Sequence of chain 1.B:
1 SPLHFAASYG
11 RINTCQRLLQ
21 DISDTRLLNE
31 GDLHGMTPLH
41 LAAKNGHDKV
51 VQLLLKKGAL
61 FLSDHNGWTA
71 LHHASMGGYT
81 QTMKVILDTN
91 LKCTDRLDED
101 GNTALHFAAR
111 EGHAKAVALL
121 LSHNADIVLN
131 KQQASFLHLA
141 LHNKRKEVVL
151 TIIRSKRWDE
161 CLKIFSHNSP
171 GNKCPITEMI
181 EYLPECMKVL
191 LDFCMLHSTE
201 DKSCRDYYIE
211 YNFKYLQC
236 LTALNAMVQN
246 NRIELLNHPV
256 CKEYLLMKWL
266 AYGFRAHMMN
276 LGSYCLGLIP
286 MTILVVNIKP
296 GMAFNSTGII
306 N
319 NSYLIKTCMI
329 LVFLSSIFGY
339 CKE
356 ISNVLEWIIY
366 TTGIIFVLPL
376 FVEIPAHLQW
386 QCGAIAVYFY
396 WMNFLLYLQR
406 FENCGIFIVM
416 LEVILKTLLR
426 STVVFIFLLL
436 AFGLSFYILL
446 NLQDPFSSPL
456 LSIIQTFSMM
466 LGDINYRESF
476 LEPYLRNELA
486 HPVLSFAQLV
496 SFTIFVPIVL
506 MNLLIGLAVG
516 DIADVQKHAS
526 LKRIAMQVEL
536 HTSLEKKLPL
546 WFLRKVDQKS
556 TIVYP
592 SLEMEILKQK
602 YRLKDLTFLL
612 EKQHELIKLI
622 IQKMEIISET

Binding-site contacts:
Ligand atom C1 contacts residue MET397 of chain 1.A at 3.6 Å (hydrophobic).
Ligand atom C20 contacts residue TYR393 of chain 1.A at 3.6 Å (hydrophobic).
Ligand atom C10 contacts residue PHE394 of chain 1.A at 3.9 Å (hydrophobic).
Ligand atom F24 contacts residue GLN493 of chain 1.B at 3.7 Å.
Ligand atom C3 contacts residue LEU360 of chain 1.A at 3.9 Å (hydrophobic).
Ligand atom C21 contacts residue GLN493 of chain 1.B at 3.6 Å.
Ligand atom BR25 contacts residue SER440 of chain 1.B at 3.6 Å.
Ligand atom O27 contacts residue ILE356 of chain 1.A at 3.5 Å.
Ligand atom BR25 contacts residue GLN493 of chain 1.B at 3.4 Å.
Ligand atom N15 contacts residue PHE394 of chain 1.A at 3.8 Å.
Ligand atom C1 contacts residue LEU401 of chain 1.A at 3.7 Å (hydrophobic).
Ligand atom N16 contacts residue PHE394 of chain 1.A at 3.5 Å.
Ligand atom C22 contacts residue GLN493 of chain 1.B at 3.6 Å.
Ligand atom C18 contacts residue GLN493 of chain 1.B at 3.8 Å.
Ligand atom C23 contacts residue GLN493 of chain 1.B at 3.7 Å.
Ligand atom O11 contacts residue PHE500 of chain 1.B at 3.2 Å.
Ligand atom C12 contacts residue PHE394 of chain 1.A at 3.8 Å (hydrophobic).
Ligand atom C28 contacts residue ILE356 of chain 1.A at 4.0 Å (hydrophobic).
Ligand atom N14 contacts residue SER496 of chain 1.B at 3.9 Å.
Ligand atom C5 contacts residue LEU420 of chain 1.A at 3.6 Å (hydrophobic).
Ligand atom C13 contacts residue SER496 of chain 1.B at 3.8 Å.
Ligand atom C22 contacts residue LEU489 of chain 1.B at 3.7 Å (hydrophobic).
Ligand atom C19 contacts residue GLN493 of chain 1.B at 3.9 Å.
Ligand atom C8 contacts residue LEU360 of chain 1.A at 3.8 Å (hydrophobic).
Ligand atom C7 contacts residue PHE500 of chain 1.B at 3.9 Å (hydrophobic).
Ligand atom O2 contacts residue LEU360 of chain 1.A at 3.8 Å.
Ligand atom O11 contacts residue TYR393 of chain 1.A at 3.3 Å (h-bond).
Ligand atom N26 contacts residue SER496 of chain 1.B at 3.2 Å (h-bond).
Ligand atom C20 contacts residue GLN493 of chain 1.B at 3.8 Å.
Ligand atom C19 contacts residue TYR393 of chain 1.A at 3.9 Å (hydrophobic).
Ligand atom N26 contacts residue TYR393 of chain 1.A at 3.4 Å (h-bond).
Ligand atom C17 contacts residue SER496 of chain 1.B at 3.4 Å.
Ligand atom C19 contacts residue PHE394 of chain 1.A at 3.8 Å (hydrophobic).
Ligand atom N9 contacts residue PHE394 of chain 1.A at 3.8 Å.
Ligand atom BR25 contacts residue ALA389 of chain 1.A at 3.6 Å.
Ligand atom C6 contacts residue ILE356 of chain 1.A at 3.8 Å (hydrophobic).
Ligand atom N26 contacts residue GLN493 of chain 1.B at 3.8 Å.
Ligand atom F24 contacts residue ALA492 of chain 1.B at 3.0 Å.
Ligand atom C6 contacts residue PHE500 of chain 1.B at 3.8 Å (hydrophobic).
Ligand atom O2 contacts residue MET397 of chain 1.A at 3.5 Å.

This protein binds this small molecule.
Small molecule (SMILES): COc1ccc(OC)c(NC(=O)c2nnn(Cc3ccc(Br)cc3F)c2N)c1

Sequence of chain 1.A:
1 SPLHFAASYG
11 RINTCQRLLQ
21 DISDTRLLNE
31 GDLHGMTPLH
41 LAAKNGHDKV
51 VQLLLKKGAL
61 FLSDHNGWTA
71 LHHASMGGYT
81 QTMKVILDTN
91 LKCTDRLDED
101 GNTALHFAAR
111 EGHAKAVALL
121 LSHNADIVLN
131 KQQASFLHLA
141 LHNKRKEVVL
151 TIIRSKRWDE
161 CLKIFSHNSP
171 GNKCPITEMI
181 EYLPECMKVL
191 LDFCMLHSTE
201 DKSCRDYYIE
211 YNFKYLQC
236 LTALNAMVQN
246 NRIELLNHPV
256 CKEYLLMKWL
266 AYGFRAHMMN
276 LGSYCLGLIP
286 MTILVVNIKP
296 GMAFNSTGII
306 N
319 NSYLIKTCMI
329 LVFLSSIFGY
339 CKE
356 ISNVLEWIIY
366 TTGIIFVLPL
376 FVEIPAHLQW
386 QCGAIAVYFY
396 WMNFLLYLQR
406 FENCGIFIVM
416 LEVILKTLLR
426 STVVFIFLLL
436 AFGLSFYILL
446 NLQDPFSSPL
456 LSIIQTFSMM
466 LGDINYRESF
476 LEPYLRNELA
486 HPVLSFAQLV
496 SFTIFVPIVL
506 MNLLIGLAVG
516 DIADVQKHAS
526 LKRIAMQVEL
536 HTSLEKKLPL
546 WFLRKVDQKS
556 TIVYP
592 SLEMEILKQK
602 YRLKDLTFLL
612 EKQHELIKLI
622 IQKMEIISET